This protein binds this small molecule.
Small molecule (SMILES): O=c1ccn([C@@H]2O[C@H](CO[P](=O)(O)O[C@H]3[C@@H](O)[C@H](n4ccc(=O)[nH]c4=O)O[C@@H]3CO[P](=O)(O)O[C@H]3[C@@H](O)[C@H](n4ccc(=O)[nH]c4=O)O[C@@H]3CO[P](=O)(O)O[C@H]3[C@@H](O)[C@H](n4ccc(=O)[nH]c4=O)O[C@@H]3COP(=O)=O)[C@@H](O)[C@H]2O)c(=O)[nH]1

Binding-site contacts:
Ligand atom N3 contacts residue A1 of chain 3.B at 2.7 Å (h-bond).
Ligand atom C2 contacts residue A2 of chain 3.B at 3.9 Å.
Ligand atom O5' contacts residue ARG15 of chain 3.A at 3.6 Å.
Ligand atom C2' contacts residue ARG19 of chain 3.A at 3.6 Å.
Ligand atom C5 contacts residue ARG19 of chain 3.A at 2.9 Å.
Ligand atom OP1 contacts residue LYS18 of chain 3.A at 3.7 Å.
Ligand atom C3' contacts residue ARG15 of chain 3.A at 3.8 Å.
Ligand atom N3 contacts residue A3 of chain 3.B at 2.8 Å (h-bond).
Ligand atom O2 contacts residue A1 of chain 3.B at 2.7 Å (h-bond).
Ligand atom N1 contacts residue ARG19 of chain 3.A at 3.9 Å.
Ligand atom OP2 contacts residue ARG15 of chain 3.A at 2.5 Å.
Ligand atom C2 contacts residue A3 of chain 3.B at 3.5 Å.
Ligand atom C4 contacts residue A1 of chain 3.B at 3.4 Å.
Ligand atom OP1 contacts residue ARG15 of chain 3.A at 2.5 Å.
Ligand atom OP1 contacts residue MET14 of chain 3.A at 3.8 Å.
Ligand atom O4 contacts residue A3 of chain 3.B at 2.8 Å (h-bond).
Ligand atom C5' contacts residue ARG15 of chain 3.A at 2.5 Å.
Ligand atom C3' contacts residue ARG19 of chain 3.A at 3.4 Å.
Ligand atom P contacts residue ARG19 of chain 3.A at 2.8 Å.
Ligand atom C4' contacts residue ARG15 of chain 3.A at 3.3 Å.
Ligand atom O2 contacts residue A2 of chain 3.B at 3.7 Å.
Ligand atom C6 contacts residue ARG19 of chain 3.A at 2.7 Å.
Ligand atom P contacts residue ARG15 of chain 3.A at 3.1 Å.
Ligand atom O3' contacts residue ARG19 of chain 3.A at 3.6 Å (salt-bridge).
Ligand atom O5' contacts residue ARG19 of chain 3.A at 2.1 Å (salt-bridge).
Ligand atom OP2 contacts residue ALA16 of chain 3.A at 4.1 Å.
Ligand atom O3' contacts residue ARG15 of chain 3.A at 3.1 Å (salt-bridge).
Ligand atom C1' contacts residue ARG19 of chain 3.A at 4.3 Å.
Ligand atom OP1 contacts residue ARG19 of chain 3.A at 4.1 Å.
Ligand atom C4 contacts residue A3 of chain 3.B at 3.6 Å.
Ligand atom N3 contacts residue A2 of chain 3.B at 3.7 Å.
Ligand atom O4 contacts residue A1 of chain 3.B at 3.0 Å (h-bond).
Ligand atom O4' contacts residue ARG19 of chain 3.A at 3.9 Å.
Ligand atom N1 contacts residue A3 of chain 3.B at 4.3 Å.
Ligand atom C4 contacts residue ARG19 of chain 3.A at 3.9 Å.
Ligand atom O2 contacts residue A3 of chain 3.B at 3.2 Å.
Ligand atom C2 contacts residue A1 of chain 3.B at 3.1 Å.
Ligand atom OP2 contacts residue ARG19 of chain 3.A at 2.1 Å (salt-bridge).
Ligand atom C5' contacts residue ARG19 of chain 3.A at 3.2 Å.
Ligand atom C4' contacts residue ARG19 of chain 3.A at 3.7 Å.

Sequence of chain 3.A:
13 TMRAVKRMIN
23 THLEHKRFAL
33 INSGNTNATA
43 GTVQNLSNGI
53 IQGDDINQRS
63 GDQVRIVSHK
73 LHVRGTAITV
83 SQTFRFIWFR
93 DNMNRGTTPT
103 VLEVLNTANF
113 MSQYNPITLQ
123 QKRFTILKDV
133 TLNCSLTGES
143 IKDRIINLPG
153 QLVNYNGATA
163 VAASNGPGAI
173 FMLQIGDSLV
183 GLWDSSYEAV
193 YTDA